The small molecule below binds the protein below.
Small molecule (SMILES): CC(=O)N[C@@H]1[C@@H](O)[C@H](O)[C@@H](CO)O[C@H]1O

Binding-site contacts:
Ligand atom C8 contacts residue SER24 of chain 1.C at 3.7 Å.
Ligand atom N2 contacts residue ASN42 of chain 1.C at 3.0 Å (h-bond).
Ligand atom C8 contacts residue ARG25 of chain 1.C at 4.0 Å.
Ligand atom C4 contacts residue ASN42 of chain 1.C at 4.3 Å.
Ligand atom C3 contacts residue ASN42 of chain 1.C at 3.9 Å.
Ligand atom N2 contacts residue ARG25 of chain 1.C at 4.2 Å.
Ligand atom C5 contacts residue ASN42 of chain 1.C at 3.7 Å.
Ligand atom C1 contacts residue ASN42 of chain 1.C at 1.4 Å.
Ligand atom C2 contacts residue SER24 of chain 1.C at 3.8 Å.
Ligand atom O5 contacts residue ASN42 of chain 1.C at 2.4 Å (h-bond).
Ligand atom N2 contacts residue SER24 of chain 1.C at 3.0 Å (h-bond).
Ligand atom C7 contacts residue ASN42 of chain 1.C at 3.6 Å.
Ligand atom C8 contacts residue TRP23 of chain 1.C at 3.5 Å (hydrophobic).
Ligand atom C3 contacts residue SER24 of chain 1.C at 4.2 Å.
Ligand atom C7 contacts residue ARG25 of chain 1.C at 4.4 Å.
Ligand atom O6 contacts residue ASN42 of chain 1.C at 4.4 Å.
Ligand atom O7 contacts residue ASN42 of chain 1.C at 3.8 Å.
Ligand atom C2 contacts residue ASN42 of chain 1.C at 2.5 Å.
Ligand atom C7 contacts residue SER24 of chain 1.C at 3.8 Å.
Ligand atom C1 contacts residue SER24 of chain 1.C at 3.9 Å.

Sequence of chain 1.C:
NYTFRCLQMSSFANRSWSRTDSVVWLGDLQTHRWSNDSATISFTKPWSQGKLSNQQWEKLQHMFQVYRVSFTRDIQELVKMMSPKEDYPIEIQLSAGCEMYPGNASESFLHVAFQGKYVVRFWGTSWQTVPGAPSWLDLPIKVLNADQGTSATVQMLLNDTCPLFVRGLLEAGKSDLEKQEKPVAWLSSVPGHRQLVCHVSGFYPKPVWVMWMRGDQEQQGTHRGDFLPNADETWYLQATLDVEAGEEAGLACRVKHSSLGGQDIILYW